Binding-site contacts:
Ligand atom C8 contacts residue ASN237 of chain 1.B at 3.3 Å.
Ligand atom C4 contacts residue ASN166 of chain 1.B at 4.3 Å.
Ligand atom O5 contacts residue ASN166 of chain 1.B at 2.4 Å (h-bond).
Ligand atom O6 contacts residue THR168 of chain 1.B at 4.4 Å.
Ligand atom C4 contacts residue ASN237 of chain 1.B at 4.5 Å.
Ligand atom N2 contacts residue ASN237 of chain 1.B at 4.5 Å.
Ligand atom N2 contacts residue ASN166 of chain 1.B at 2.8 Å (h-bond).
Ligand atom O4 contacts residue ASN237 of chain 1.B at 4.3 Å.
Ligand atom O7 contacts residue ASN166 of chain 1.B at 3.3 Å (h-bond).
Ligand atom C6 contacts residue THR168 of chain 1.B at 4.3 Å.
Ligand atom O5 contacts residue ASN237 of chain 1.B at 4.3 Å.
Ligand atom C1 contacts residue ASN166 of chain 1.B at 1.4 Å.
Ligand atom C7 contacts residue ASN237 of chain 1.B at 3.7 Å.
Ligand atom C2 contacts residue ASN166 of chain 1.B at 2.4 Å.
Ligand atom C3 contacts residue ASN166 of chain 1.B at 3.8 Å.
Ligand atom C5 contacts residue ASN166 of chain 1.B at 3.7 Å.
Ligand atom O5 contacts residue THR168 of chain 1.B at 3.4 Å.
Ligand atom C1 contacts residue THR168 of chain 1.B at 4.2 Å.
Ligand atom O7 contacts residue ASN237 of chain 1.B at 3.9 Å.
Ligand atom C5 contacts residue THR168 of chain 1.B at 4.5 Å.
Ligand atom C6 contacts residue ASN237 of chain 1.B at 3.4 Å.
Ligand atom C8 contacts residue ASN166 of chain 1.B at 4.4 Å.
Ligand atom C7 contacts residue ASN166 of chain 1.B at 3.3 Å.
Ligand atom C5 contacts residue ASN237 of chain 1.B at 3.4 Å.

Sequence of chain 1.B:
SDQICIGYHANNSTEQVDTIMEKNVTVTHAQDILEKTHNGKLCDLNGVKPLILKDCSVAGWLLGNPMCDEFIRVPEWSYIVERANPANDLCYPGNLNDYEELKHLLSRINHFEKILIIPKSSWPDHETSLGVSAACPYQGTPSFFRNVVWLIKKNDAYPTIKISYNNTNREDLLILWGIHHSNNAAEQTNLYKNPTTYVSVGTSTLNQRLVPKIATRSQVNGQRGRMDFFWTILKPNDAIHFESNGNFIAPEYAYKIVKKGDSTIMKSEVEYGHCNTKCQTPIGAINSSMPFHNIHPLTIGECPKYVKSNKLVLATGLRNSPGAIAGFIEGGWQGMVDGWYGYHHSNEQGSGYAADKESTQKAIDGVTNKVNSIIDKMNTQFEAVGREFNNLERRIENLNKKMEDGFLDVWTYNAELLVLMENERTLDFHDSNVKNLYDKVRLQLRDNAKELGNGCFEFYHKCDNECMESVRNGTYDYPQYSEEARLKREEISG

A protein and the small-molecule ligand that binds it are described below.
Small molecule (SMILES): CC(=O)N[C@H]1[C@H](O[C@H]2[C@H](O)[C@@H](NC(C)=O)CO[C@@H]2CO)O[C@H](CO)[C@@H](O)[C@@H]1O